This protein binds this small molecule.
Small molecule (SMILES): C[C@H](CCC(=O)NCCS(=O)(=O)O)[C@H]1CC[C@H]2[C@@H]3[C@H](O)C[C@@H]4C[C@H](O)CC[C@]4(C)[C@H]3C[C@H](O)[C@]12C

Sequence of chain 1.A:
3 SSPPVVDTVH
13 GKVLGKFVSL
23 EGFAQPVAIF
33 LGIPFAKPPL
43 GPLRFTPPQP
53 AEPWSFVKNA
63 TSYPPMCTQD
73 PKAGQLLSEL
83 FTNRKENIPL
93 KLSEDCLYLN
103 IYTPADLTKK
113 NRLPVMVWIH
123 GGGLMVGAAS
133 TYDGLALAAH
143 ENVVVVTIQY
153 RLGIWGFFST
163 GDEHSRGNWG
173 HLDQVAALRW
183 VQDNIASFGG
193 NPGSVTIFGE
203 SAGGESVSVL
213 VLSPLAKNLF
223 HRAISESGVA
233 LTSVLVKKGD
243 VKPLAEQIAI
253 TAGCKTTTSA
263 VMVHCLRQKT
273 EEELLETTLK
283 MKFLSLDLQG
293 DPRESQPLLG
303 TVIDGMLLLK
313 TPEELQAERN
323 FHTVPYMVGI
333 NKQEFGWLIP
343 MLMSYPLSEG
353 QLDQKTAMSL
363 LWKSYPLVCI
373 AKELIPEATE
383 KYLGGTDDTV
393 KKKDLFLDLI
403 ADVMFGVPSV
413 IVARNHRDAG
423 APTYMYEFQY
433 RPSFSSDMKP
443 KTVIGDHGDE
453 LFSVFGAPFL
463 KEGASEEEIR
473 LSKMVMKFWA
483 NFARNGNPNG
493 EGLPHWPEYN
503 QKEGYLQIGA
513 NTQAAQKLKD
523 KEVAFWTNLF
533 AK

Binding-site contacts:
Ligand atom C3 contacts residue SER203 of chain 1.A at 4.0 Å.
Ligand atom C21 contacts residue LEU79 of chain 1.A at 3.8 Å (hydrophobic).
Ligand atom O2S contacts residue LYS74 of chain 1.A at 3.1 Å.
Ligand atom O24 contacts residue ALA75 of chain 1.A at 2.7 Å.
Ligand atom C25 contacts residue LEU344 of chain 1.A at 3.5 Å (hydrophobic).
Ligand atom C20 contacts residue LEU79 of chain 1.A at 3.9 Å (hydrophobic).
Ligand atom C15 contacts residue ILE341 of chain 1.A at 3.9 Å (hydrophobic).
Ligand atom C6 contacts residue MET406 of chain 1.A at 3.9 Å (hydrophobic).
Ligand atom C23 contacts residue LEU286 of chain 1.A at 3.4 Å (hydrophobic).
Ligand atom C21 contacts residue VAL128 of chain 1.A at 3.0 Å (hydrophobic).
Ligand atom O2S contacts residue ALA75 of chain 1.A at 3.2 Å (h-bond).
Ligand atom C1 contacts residue LEU237 of chain 1.A at 3.9 Å (hydrophobic).
Ligand atom O3 contacts residue PHE407 of chain 1.A at 3.9 Å.
Ligand atom C24 contacts residue ALA75 of chain 1.A at 3.2 Å (hydrophobic).
Ligand atom C22 contacts residue LEU286 of chain 1.A at 3.9 Å (hydrophobic).
Ligand atom C11 contacts residue GLY125 of chain 1.A at 3.2 Å.
Ligand atom O12 contacts residue GLY124 of chain 1.A at 2.7 Å.
Ligand atom C4 contacts residue PHE407 of chain 1.A at 4.0 Å (hydrophobic).
Ligand atom C25 contacts residue LEU286 of chain 1.A at 3.0 Å (hydrophobic).
Ligand atom C12 contacts residue GLY124 of chain 1.A at 3.5 Å.
Ligand atom C12 contacts residue GLY125 of chain 1.A at 3.4 Å.
Ligand atom C24 contacts residue LEU286 of chain 1.A at 2.7 Å (hydrophobic).
Ligand atom S26 contacts residue ALA75 of chain 1.A at 3.9 Å.
Ligand atom C18 contacts residue LEU286 of chain 1.A at 2.5 Å (hydrophobic).
Ligand atom N24 contacts residue ALA75 of chain 1.A at 3.4 Å.
Ligand atom O7 contacts residue HIS449 of chain 1.A at 4.0 Å.
Ligand atom C16 contacts residue LEU344 of chain 1.A at 2.9 Å (hydrophobic).
Ligand atom C7 contacts residue ILE341 of chain 1.A at 3.2 Å (hydrophobic).
Ligand atom C15 contacts residue LEU344 of chain 1.A at 3.7 Å (hydrophobic).
Ligand atom C23 contacts residue ALA75 of chain 1.A at 3.7 Å (hydrophobic).
Ligand atom O7 contacts residue ILE341 of chain 1.A at 2.9 Å.
Ligand atom C2 contacts residue LEU237 of chain 1.A at 3.2 Å (hydrophobic).
Ligand atom O2S contacts residue ASP72 of chain 1.A at 3.4 Å (salt-bridge).
Ligand atom O12 contacts residue GLY125 of chain 1.A at 2.6 Å (h-bond).
Ligand atom O24 contacts residue LEU286 of chain 1.A at 3.1 Å.
Ligand atom N24 contacts residue LEU286 of chain 1.A at 3.2 Å.
Ligand atom O3 contacts residue THR234 of chain 1.A at 3.4 Å.
Ligand atom C6 contacts residue ILE341 of chain 1.A at 3.9 Å (hydrophobic).
Ligand atom C1 contacts residue GLY125 of chain 1.A at 3.4 Å.
Ligand atom C26 contacts residue LEU286 of chain 1.A at 4.0 Å (hydrophobic).